Sequence of chain 44.E:
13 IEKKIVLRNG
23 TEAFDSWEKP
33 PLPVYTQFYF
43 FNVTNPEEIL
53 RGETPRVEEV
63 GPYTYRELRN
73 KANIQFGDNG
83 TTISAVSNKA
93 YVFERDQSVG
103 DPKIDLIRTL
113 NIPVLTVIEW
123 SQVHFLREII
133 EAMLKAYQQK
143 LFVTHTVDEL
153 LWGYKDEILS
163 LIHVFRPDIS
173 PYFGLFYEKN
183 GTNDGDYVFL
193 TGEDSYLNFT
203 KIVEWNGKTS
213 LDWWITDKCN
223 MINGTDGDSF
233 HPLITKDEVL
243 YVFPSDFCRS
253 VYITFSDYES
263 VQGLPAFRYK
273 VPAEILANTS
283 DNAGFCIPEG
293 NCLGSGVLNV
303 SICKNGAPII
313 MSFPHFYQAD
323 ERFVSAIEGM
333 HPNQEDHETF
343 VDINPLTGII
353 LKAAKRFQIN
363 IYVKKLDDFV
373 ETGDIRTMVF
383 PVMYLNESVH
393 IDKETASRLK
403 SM

Binding-site contacts:
Ligand atom C6 contacts residue ASN200 of chain 44.E at 3.3 Å.
Ligand atom C2 contacts residue LEU192 of chain 44.E at 4.3 Å (hydrophobic).
Ligand atom C6 contacts residue SER197 of chain 44.E at 4.3 Å.
Ligand atom O7 contacts residue ASN200 of chain 44.E at 3.3 Å (h-bond).
Ligand atom C1 contacts residue LEU192 of chain 44.E at 3.9 Å (hydrophobic).
Ligand atom C6 contacts residue LEU199 of chain 44.E at 4.1 Å (hydrophobic).
Ligand atom C1 contacts residue ASN200 of chain 44.E at 1.4 Å.
Ligand atom N2 contacts residue LEU192 of chain 44.E at 3.5 Å.
Ligand atom C7 contacts residue ASN200 of chain 44.E at 3.6 Å.
Ligand atom C5 contacts residue ASN200 of chain 44.E at 3.3 Å.
Ligand atom C5 contacts residue SER197 of chain 44.E at 4.2 Å.
Ligand atom N2 contacts residue ASN200 of chain 44.E at 3.3 Å (h-bond).
Ligand atom C8 contacts residue VAL205 of chain 44.E at 3.7 Å (hydrophobic).
Ligand atom C2 contacts residue ASN200 of chain 44.E at 2.5 Å.
Ligand atom O5 contacts residue ASN200 of chain 44.E at 2.5 Å (h-bond).
Ligand atom O6 contacts residue ASN200 of chain 44.E at 3.0 Å (h-bond).
Ligand atom C7 contacts residue LEU192 of chain 44.E at 3.8 Å (hydrophobic).
Ligand atom C8 contacts residue LEU192 of chain 44.E at 3.7 Å (hydrophobic).
Ligand atom C4 contacts residue ASN200 of chain 44.E at 3.8 Å.
Ligand atom O7 contacts residue LYS203 of chain 44.E at 4.0 Å.
Ligand atom C3 contacts residue ASN200 of chain 44.E at 3.7 Å.
Ligand atom O5 contacts residue SER197 of chain 44.E at 4.0 Å.

The protein below binds the small molecule below.
Small molecule (SMILES): CC(=O)N[C@@H]1[C@@H](O)[C@H](O)[C@@H](CO)O[C@H]1O